This small molecule binds to this protein.
Small molecule (SMILES): CC(=O)N[C@@H]1[C@@H](O)[C@H](O)[C@@H](CO)O[C@H]1O

Sequence of chain 1.L:
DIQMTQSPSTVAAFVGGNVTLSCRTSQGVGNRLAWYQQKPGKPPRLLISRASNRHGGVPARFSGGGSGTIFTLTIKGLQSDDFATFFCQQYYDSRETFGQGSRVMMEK

Binding-site contacts:
Ligand atom N2 contacts residue ASN18 of chain 1.L at 2.9 Å (h-bond).
Ligand atom C5 contacts residue LYS76 of chain 1.L at 3.6 Å.
Ligand atom O5 contacts residue ASN18 of chain 1.L at 2.4 Å (h-bond).
Ligand atom C8 contacts residue ASN18 of chain 1.L at 4.3 Å.
Ligand atom C6 contacts residue LYS76 of chain 1.L at 4.1 Å.
Ligand atom C7 contacts residue ASN18 of chain 1.L at 3.4 Å.
Ligand atom C8 contacts residue GLY16 of chain 1.L at 3.4 Å.
Ligand atom C2 contacts residue ASN18 of chain 1.L at 2.5 Å.
Ligand atom C1 contacts residue LYS76 of chain 1.L at 3.7 Å.
Ligand atom C8 contacts residue GLY17 of chain 1.L at 4.3 Å.
Ligand atom O7 contacts residue ASN18 of chain 1.L at 3.4 Å (h-bond).
Ligand atom C4 contacts residue ASN18 of chain 1.L at 4.2 Å.
Ligand atom C5 contacts residue ASN18 of chain 1.L at 3.7 Å.
Ligand atom O5 contacts residue LYS76 of chain 1.L at 3.7 Å.
Ligand atom O6 contacts residue LYS76 of chain 1.L at 4.0 Å.
Ligand atom C1 contacts residue ASN18 of chain 1.L at 1.4 Å.
Ligand atom C3 contacts residue ASN18 of chain 1.L at 3.8 Å.